Binding-site contacts:
Ligand atom C5 contacts residue TYR277 of chain 1.A at 3.6 Å (hydrophobic).
Ligand atom O1 contacts residue GLU150 of chain 1.A at 3.2 Å (salt-bridge).
Ligand atom O3 contacts residue ARG111 of chain 1.A at 3.2 Å (salt-bridge).
Ligand atom O3 contacts residue PHE45 of chain 1.A at 3.9 Å.
Ligand atom O3 contacts residue PHE345 of chain 1.A at 3.6 Å.
Ligand atom C2 contacts residue ARG111 of chain 1.A at 3.8 Å.
Ligand atom C2 contacts residue ASN149 of chain 1.A at 3.9 Å.
Ligand atom C4 contacts residue PHE345 of chain 1.A at 3.9 Å (hydrophobic).
Ligand atom O1 contacts residue GLU307 of chain 1.A at 2.5 Å (salt-bridge).
Ligand atom O6 contacts residue TYR277 of chain 1.A at 3.4 Å.
Ligand atom C1 contacts residue GLU150 of chain 1.A at 3.3 Å.
Ligand atom O6 contacts residue HIS358 of chain 1.A at 2.9 Å (h-bond).
Ligand atom C6 contacts residue TRP315 of chain 1.A at 3.6 Å (hydrophobic).
Ligand atom O4 contacts residue GLU355 of chain 1.A at 2.5 Å (salt-bridge).
Ligand atom C2 contacts residue GLU150 of chain 1.A at 3.8 Å.
Ligand atom C4 contacts residue GLU355 of chain 1.A at 3.4 Å.
Ligand atom C3 contacts residue GLU307 of chain 1.A at 3.2 Å.
Ligand atom O6 contacts residue TRP315 of chain 1.A at 3.6 Å.
Ligand atom O2 contacts residue GLU307 of chain 1.A at 2.8 Å (salt-bridge).
Ligand atom C5 contacts residue GLU355 of chain 1.A at 3.9 Å.
Ligand atom O5 contacts residue ARG111 of chain 1.A at 3.9 Å.
Ligand atom C2 contacts residue GLU307 of chain 1.A at 3.5 Å.
Ligand atom O2 contacts residue ASN252 of chain 1.A at 3.7 Å.
Ligand atom C1 contacts residue GLU307 of chain 1.A at 3.4 Å.
Ligand atom C6 contacts residue GLU355 of chain 1.A at 3.2 Å.
Ligand atom O3 contacts residue ASN149 of chain 1.A at 3.8 Å.
Ligand atom C3 contacts residue PHE345 of chain 1.A at 3.8 Å (hydrophobic).
Ligand atom O1 contacts residue ASP275 of chain 1.A at 3.6 Å (salt-bridge).
Ligand atom O6 contacts residue GLN313 of chain 1.A at 3.2 Å (h-bond).
Ligand atom C3 contacts residue ARG111 of chain 1.A at 3.8 Å.
Ligand atom O1 contacts residue TYR277 of chain 1.A at 3.1 Å.
Ligand atom O2 contacts residue ASN149 of chain 1.A at 3.1 Å (h-bond).
Ligand atom O2 contacts residue GLU150 of chain 1.A at 3.4 Å.
Ligand atom O2 contacts residue ASP275 of chain 1.A at 3.6 Å.
Ligand atom C6 contacts residue HIS358 of chain 1.A at 3.5 Å.
Ligand atom O5 contacts residue GLU307 of chain 1.A at 4.1 Å.
Ligand atom C4 contacts residue GLU307 of chain 1.A at 4.0 Å.
Ligand atom C4 contacts residue ARG111 of chain 1.A at 4.0 Å.
Ligand atom C5 contacts residue GLU307 of chain 1.A at 3.7 Å.
Ligand atom O4 contacts residue ARG111 of chain 1.A at 2.7 Å (salt-bridge).

The small molecule below binds the protein below.
Small molecule (SMILES): OC[C@H]1O[C@H](O)[C@H](O)[C@@H](O)[C@H]1O

Sequence of chain 1.A:
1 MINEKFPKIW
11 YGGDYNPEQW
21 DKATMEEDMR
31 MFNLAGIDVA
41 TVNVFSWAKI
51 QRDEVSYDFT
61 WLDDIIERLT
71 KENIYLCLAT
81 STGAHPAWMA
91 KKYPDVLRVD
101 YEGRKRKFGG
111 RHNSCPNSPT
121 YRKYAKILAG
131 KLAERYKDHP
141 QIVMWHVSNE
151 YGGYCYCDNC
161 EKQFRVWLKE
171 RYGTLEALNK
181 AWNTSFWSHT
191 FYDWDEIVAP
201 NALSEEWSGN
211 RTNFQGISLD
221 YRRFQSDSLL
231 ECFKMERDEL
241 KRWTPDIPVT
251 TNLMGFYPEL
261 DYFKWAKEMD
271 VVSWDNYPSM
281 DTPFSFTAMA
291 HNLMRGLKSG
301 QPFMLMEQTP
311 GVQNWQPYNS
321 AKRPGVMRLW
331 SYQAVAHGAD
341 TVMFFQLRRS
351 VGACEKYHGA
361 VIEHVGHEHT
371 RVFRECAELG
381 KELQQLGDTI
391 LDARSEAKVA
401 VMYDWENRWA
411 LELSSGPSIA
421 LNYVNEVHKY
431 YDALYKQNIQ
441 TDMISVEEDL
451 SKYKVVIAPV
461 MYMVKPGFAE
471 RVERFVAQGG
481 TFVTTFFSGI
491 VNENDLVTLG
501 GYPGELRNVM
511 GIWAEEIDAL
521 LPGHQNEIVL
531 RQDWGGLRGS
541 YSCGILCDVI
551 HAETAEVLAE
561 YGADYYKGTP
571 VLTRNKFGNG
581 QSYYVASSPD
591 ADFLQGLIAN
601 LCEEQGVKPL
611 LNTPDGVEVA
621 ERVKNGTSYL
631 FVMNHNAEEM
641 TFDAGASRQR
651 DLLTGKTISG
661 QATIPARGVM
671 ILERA